Binding-site contacts:
Ligand atom NE1 contacts residue THR79 of chain 1.C at 3.3 Å (h-bond).
Ligand atom CB contacts residue VAL50 of chain 1.C at 3.7 Å (hydrophobic).
Ligand atom OH contacts residue LEU141 of chain 1.C at 3.5 Å.
Ligand atom OH contacts residue PRO87 of chain 1.C at 3.2 Å (h-bond).
Ligand atom N contacts residue CYS48 of chain 1.C at 2.9 Å (h-bond).
Ligand atom CB contacts residue ALA168 of chain 1.C at 3.8 Å (hydrophobic).
Ligand atom CZ2 contacts residue THR79 of chain 1.C at 3.7 Å.
Ligand atom CB contacts residue CYS166 of chain 1.C at 3.6 Å (hydrophobic).
Ligand atom CZ contacts residue PRO87 of chain 1.C at 3.8 Å (hydrophobic).
Ligand atom CE1 contacts residue MET51 of chain 1.C at 3.6 Å (hydrophobic).
Ligand atom N contacts residue GLN46 of chain 1.C at 3.0 Å (h-bond).
Ligand atom N contacts residue CYS48 of chain 1.C at 3.6 Å (h-bond).
Ligand atom CD2 contacts residue ARG81 of chain 1.C at 3.6 Å.
Ligand atom CG1 contacts residue GLN46 of chain 1.C at 3.7 Å.
Ligand atom CB contacts residue ARG137 of chain 1.C at 3.6 Å.
Ligand atom C contacts residue GLN46 of chain 1.C at 3.8 Å.
Ligand atom SG contacts residue CYS166 of chain 1.C at 3.7 Å.
Ligand atom C contacts residue CYS48 of chain 1.C at 3.6 Å (hydrophobic).
Ligand atom CA contacts residue CYS48 of chain 1.C at 3.4 Å (hydrophobic).
Ligand atom O contacts residue ILE34 of chain 1.C at 3.6 Å.
Ligand atom O contacts residue GLN46 of chain 1.C at 3.0 Å (h-bond).
Ligand atom CB contacts residue CYS48 of chain 1.C at 3.8 Å (hydrophobic).
Ligand atom N contacts residue ARG137 of chain 1.C at 3.4 Å (salt-bridge).
Ligand atom CH2 contacts residue CYS166 of chain 1.C at 3.5 Å (hydrophobic).
Ligand atom SG contacts residue LEU86 of chain 1.C at 3.5 Å.
Ligand atom CE2 contacts residue ARG81 of chain 1.C at 3.8 Å.
Ligand atom NE1 contacts residue LEU80 of chain 1.C at 3.4 Å (h-bond).
Ligand atom CG contacts residue ARG81 of chain 1.C at 3.5 Å.
Ligand atom CB contacts residue ARG81 of chain 1.C at 3.7 Å.
Ligand atom O contacts residue CYS48 of chain 1.C at 3.6 Å.
Ligand atom CZ3 contacts residue CYS166 of chain 1.C at 3.5 Å (hydrophobic).
Ligand atom CZ2 contacts residue CYS166 of chain 1.C at 3.6 Å (hydrophobic).
Ligand atom OH contacts residue MET139 of chain 1.C at 3.4 Å.
Ligand atom OG contacts residue ARG137 of chain 1.C at 2.8 Å (salt-bridge).
Ligand atom CA contacts residue GLN46 of chain 1.C at 3.7 Å.
Ligand atom CD1 contacts residue ARG81 of chain 1.C at 3.7 Å.
Ligand atom SG contacts residue ARG81 of chain 1.C at 3.9 Å.
Ligand atom CB contacts residue GLN46 of chain 1.C at 3.8 Å.
Ligand atom CD2 contacts residue LEU86 of chain 1.C at 3.8 Å (hydrophobic).
Ligand atom O contacts residue ILE34 of chain 1.C at 3.5 Å.

This small molecule binds to this protein.
Small molecule (SMILES): CC(C)[C@@H]1NC(=O)[C@@H](NC(=O)[C@H](Cc2ccc(O)cc2)NC(=O)[C@@H]2CCCN2C(=O)[C@H](C)N)CSSC[C@@H](C(N)=O)NC(=O)[C@H](CO)NC(=O)[C@H](CC2=CN=C3C=CC=CC23)NC(=O)[C@H](CO)NC(=O)CCNC(=O)[C@H](CCCN=C(N)N)NC(=O)[C@H](Cc2ccc(O)cc2)NC1=O

Sequence of chain 1.C:
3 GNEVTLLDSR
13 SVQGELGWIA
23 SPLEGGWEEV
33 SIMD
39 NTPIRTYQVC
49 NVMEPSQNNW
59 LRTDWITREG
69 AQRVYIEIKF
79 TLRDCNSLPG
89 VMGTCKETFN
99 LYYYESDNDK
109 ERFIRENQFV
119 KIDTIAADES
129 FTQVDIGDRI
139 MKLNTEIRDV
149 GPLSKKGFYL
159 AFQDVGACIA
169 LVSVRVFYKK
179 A